Sequence of chain 1.A:
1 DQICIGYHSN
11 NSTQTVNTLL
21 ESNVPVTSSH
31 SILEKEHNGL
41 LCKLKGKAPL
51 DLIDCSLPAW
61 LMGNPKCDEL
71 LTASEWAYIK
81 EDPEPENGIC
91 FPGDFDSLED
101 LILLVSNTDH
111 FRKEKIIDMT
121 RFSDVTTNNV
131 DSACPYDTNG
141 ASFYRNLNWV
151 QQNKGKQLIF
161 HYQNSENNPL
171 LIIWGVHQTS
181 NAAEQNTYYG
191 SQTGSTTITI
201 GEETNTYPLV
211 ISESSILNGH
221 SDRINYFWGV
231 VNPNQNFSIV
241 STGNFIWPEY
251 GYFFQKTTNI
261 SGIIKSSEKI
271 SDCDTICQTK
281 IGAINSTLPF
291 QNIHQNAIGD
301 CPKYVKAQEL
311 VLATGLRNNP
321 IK

Sequence of chain 1.C:
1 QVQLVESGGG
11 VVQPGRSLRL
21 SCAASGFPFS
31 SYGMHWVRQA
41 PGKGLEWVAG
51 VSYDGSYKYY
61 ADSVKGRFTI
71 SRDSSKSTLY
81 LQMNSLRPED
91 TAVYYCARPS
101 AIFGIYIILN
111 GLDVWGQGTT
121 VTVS

This protein binds this small molecule.
Small molecule (SMILES): CC(=O)N[C@H]1CO[C@H](CO[C@@H]2O[C@@H](C)[C@@H](O)[C@@H](O)[C@@H]2O)[C@@H](O)[C@@H]1O

Binding-site contacts:
Ligand atom C5 contacts residue ASN11 of chain 1.A at 4.3 Å.
Ligand atom C4 contacts residue ASN10 of chain 1.A at 3.6 Å.
Ligand atom O2 contacts residue TYR106 of chain 1.C at 3.4 Å.
Ligand atom C2 contacts residue ASN11 of chain 1.A at 2.5 Å.
Ligand atom O3 contacts residue ILE105 of chain 1.C at 4.3 Å.
Ligand atom O3 contacts residue HIS8 of chain 1.A at 3.4 Å.
Ligand atom C1 contacts residue ASN11 of chain 1.A at 1.4 Å.
Ligand atom C2 contacts residue TYR106 of chain 1.C at 3.8 Å (hydrophobic).
Ligand atom C3 contacts residue ASN11 of chain 1.A at 3.8 Å.
Ligand atom O3 contacts residue GLY104 of chain 1.C at 2.3 Å (h-bond).
Ligand atom C3 contacts residue GLY104 of chain 1.C at 3.2 Å.
Ligand atom C1 contacts residue TYR106 of chain 1.C at 3.6 Å (hydrophobic).
Ligand atom O5 contacts residue TYR106 of chain 1.C at 4.4 Å.
Ligand atom C3 contacts residue HIS8 of chain 1.A at 4.5 Å.
Ligand atom O2 contacts residue GLY104 of chain 1.C at 3.8 Å.
Ligand atom N2 contacts residue ASN11 of chain 1.A at 2.9 Å (h-bond).
Ligand atom O6 contacts residue ASN11 of chain 1.A at 4.4 Å.
Ligand atom O5 contacts residue ASN11 of chain 1.A at 2.3 Å (h-bond).
Ligand atom C5 contacts residue ASN11 of chain 1.A at 3.6 Å.
Ligand atom C4 contacts residue ASN11 of chain 1.A at 4.2 Å.
Ligand atom O7 contacts residue ASN11 of chain 1.A at 3.5 Å (h-bond).
Ligand atom O4 contacts residue GLY104 of chain 1.C at 3.0 Å.
Ligand atom C4 contacts residue GLY104 of chain 1.C at 3.7 Å.
Ligand atom O3 contacts residue ASN10 of chain 1.A at 3.5 Å (h-bond).
Ligand atom C2 contacts residue GLY104 of chain 1.C at 3.4 Å.
Ligand atom C7 contacts residue ASN11 of chain 1.A at 3.4 Å.
Ligand atom C3 contacts residue ASN10 of chain 1.A at 3.7 Å.